Sequence of chain 1.J:
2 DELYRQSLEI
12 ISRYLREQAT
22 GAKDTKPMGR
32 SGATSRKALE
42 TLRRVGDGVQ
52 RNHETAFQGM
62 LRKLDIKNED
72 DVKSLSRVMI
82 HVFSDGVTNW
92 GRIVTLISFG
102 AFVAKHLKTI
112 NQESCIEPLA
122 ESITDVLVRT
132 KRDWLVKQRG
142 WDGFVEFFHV

Binding-site contacts:
Ligand atom CAG contacts residue PHE58 of chain 1.J at 3.5 Å (hydrophobic).
Ligand atom CAA contacts residue LEU65 of chain 1.J at 3.6 Å (hydrophobic).
Ligand atom CAT contacts residue PHE100 of chain 1.J at 3.8 Å (hydrophobic).
Ligand atom CL contacts residue LEU76 of chain 1.J at 3.4 Å.
Ligand atom CAJ contacts residue MET80 of chain 1.J at 3.7 Å (hydrophobic).
Ligand atom OAC contacts residue ARG93 of chain 1.J at 2.6 Å (salt-bridge).
Ligand atom OAD contacts residue ARG93 of chain 1.J at 2.7 Å (salt-bridge).
Ligand atom CAB contacts residue GLY101 of chain 1.J at 3.7 Å.
Ligand atom CAM contacts residue LEU97 of chain 1.J at 3.5 Å (hydrophobic).
Ligand atom CAV contacts residue VAL83 of chain 1.J at 4.0 Å (hydrophobic).
Ligand atom CAL contacts residue VAL83 of chain 1.J at 4.0 Å (hydrophobic).
Ligand atom CAA contacts residue MET80 of chain 1.J at 4.1 Å (hydrophobic).
Ligand atom CAK contacts residue LEU97 of chain 1.J at 3.9 Å (hydrophobic).
Ligand atom CAW contacts residue VAL83 of chain 1.J at 3.9 Å (hydrophobic).
Ligand atom CAF contacts residue MET61 of chain 1.J at 3.7 Å (hydrophobic).
Ligand atom CAS contacts residue MET80 of chain 1.J at 3.7 Å (hydrophobic).
Ligand atom CAV contacts residue THR96 of chain 1.J at 3.5 Å.
Ligand atom CAY contacts residue THR96 of chain 1.J at 3.7 Å.
Ligand atom CAN contacts residue LEU97 of chain 1.J at 4.0 Å (hydrophobic).
Ligand atom CAT contacts residue MET80 of chain 1.J at 3.9 Å (hydrophobic).
Ligand atom OAC contacts residue VAL83 of chain 1.J at 3.1 Å (h-bond).
Ligand atom CAK contacts residue MET80 of chain 1.J at 4.0 Å (hydrophobic).
Ligand atom CAK contacts residue PHE100 of chain 1.J at 3.3 Å (hydrophobic).
Ligand atom CAG contacts residue PHE100 of chain 1.J at 3.8 Å (hydrophobic).
Ligand atom CAG contacts residue MET61 of chain 1.J at 3.8 Å (hydrophobic).
Ligand atom CAL contacts residue LEU97 of chain 1.J at 4.0 Å (hydrophobic).
Ligand atom CAN contacts residue THR96 of chain 1.J at 3.4 Å.
Ligand atom CAB contacts residue LEU97 of chain 1.J at 4.1 Å (hydrophobic).
Ligand atom CAR contacts residue PHE100 of chain 1.J at 3.9 Å (hydrophobic).
Ligand atom CAU contacts residue PHE100 of chain 1.J at 3.6 Å (hydrophobic).
Ligand atom CAB contacts residue ILE124 of chain 1.J at 4.0 Å (hydrophobic).
Ligand atom CAS contacts residue PHE100 of chain 1.J at 3.3 Å (hydrophobic).
Ligand atom OAO contacts residue LEU97 of chain 1.J at 4.1 Å.
Ligand atom CAU contacts residue MET80 of chain 1.J at 3.5 Å (hydrophobic).
Ligand atom CAF contacts residue PHE58 of chain 1.J at 3.9 Å (hydrophobic).
Ligand atom CAQ contacts residue ARG93 of chain 1.J at 3.3 Å.
Ligand atom CAI contacts residue THR96 of chain 1.J at 3.8 Å.
Ligand atom CAR contacts residue MET80 of chain 1.J at 3.5 Å (hydrophobic).
Ligand atom CAA contacts residue VAL79 of chain 1.J at 3.7 Å (hydrophobic).
Ligand atom CAB contacts residue PHE100 of chain 1.J at 3.7 Å (hydrophobic).

This protein binds this small molecule.
Small molecule (SMILES): Cc1cc(OCCCc2c(C(=O)O)sc3ccccc23)cc(C)c1Cl